Binding-site contacts:
Ligand atom N42 contacts residue ALA127 of chain 1.C at 3.9 Å.
Ligand atom C40 contacts residue IMP1 of chain 1.J at 3.4 Å.
Ligand atom C18 contacts residue PRO28 of chain 1.D at 3.9 Å (hydrophobic).
Ligand atom N4 contacts residue GLU290 of chain 1.C at 3.0 Å (salt-bridge).
Ligand atom C41 contacts residue ALA127 of chain 1.C at 3.8 Å (hydrophobic).
Ligand atom N4 contacts residue ALA127 of chain 1.C at 3.8 Å.
Ligand atom C3 contacts residue MET271 of chain 1.C at 4.0 Å (hydrophobic).
Ligand atom C2 contacts residue TYR319 of chain 1.D at 3.4 Å (hydrophobic).
Ligand atom C9 contacts residue MET271 of chain 1.C at 3.7 Å (hydrophobic).
Ligand atom C25 contacts residue GLY318 of chain 1.D at 3.3 Å.
Ligand atom C4 contacts residue GLU290 of chain 1.C at 3.9 Å.
Ligand atom C14 contacts residue MET271 of chain 1.C at 3.6 Å (hydrophobic).
Ligand atom C2 contacts residue GLU290 of chain 1.C at 4.0 Å.
Ligand atom C1 contacts residue MET271 of chain 1.C at 3.5 Å (hydrophobic).
Ligand atom C12 contacts residue ALA127 of chain 1.C at 4.0 Å (hydrophobic).
Ligand atom C40 contacts residue ALA127 of chain 1.C at 3.9 Å (hydrophobic).
Ligand atom O contacts residue ALA127 of chain 1.C at 3.8 Å.
Ligand atom C10 contacts residue MET271 of chain 1.C at 3.5 Å (hydrophobic).
Ligand atom C25 contacts residue TYR319 of chain 1.D at 3.9 Å (hydrophobic).
Ligand atom C2 contacts residue SER315 of chain 1.D at 3.3 Å.
Ligand atom C4 contacts residue ALA127 of chain 1.C at 3.8 Å (hydrophobic).
Ligand atom C5 contacts residue SER315 of chain 1.D at 3.6 Å.
Ligand atom C11 contacts residue MET271 of chain 1.C at 3.9 Å (hydrophobic).
Ligand atom C11 contacts residue MET265 of chain 1.C at 4.0 Å (hydrophobic).
Ligand atom C41 contacts residue IMP1 of chain 1.J at 3.4 Å.
Ligand atom C18 contacts residue HIS128 of chain 1.C at 4.0 Å.
Ligand atom N3 contacts residue GLY266 of chain 1.C at 3.8 Å.
Ligand atom N1 contacts residue MET271 of chain 1.C at 4.0 Å.
Ligand atom N3 contacts residue MET265 of chain 1.C at 3.5 Å (h-bond).
Ligand atom C26 contacts residue HIS128 of chain 1.C at 3.9 Å.
Ligand atom C6 contacts residue GLY266 of chain 1.C at 3.9 Å.
Ligand atom C26 contacts residue VAL26 of chain 1.D at 4.0 Å (hydrophobic).
Ligand atom C5 contacts residue TYR319 of chain 1.D at 3.6 Å (hydrophobic).
Ligand atom C16 contacts residue PRO28 of chain 1.D at 4.0 Å (hydrophobic).
Ligand atom C26 contacts residue GLY318 of chain 1.D at 3.8 Å.
Ligand atom C13 contacts residue ALA127 of chain 1.C at 3.9 Å (hydrophobic).
Ligand atom C13 contacts residue GLU290 of chain 1.C at 3.8 Å.
Ligand atom C41 contacts residue THR184 of chain 1.C at 4.0 Å.
Ligand atom C17 contacts residue GLU290 of chain 1.C at 3.5 Å.
Ligand atom C25 contacts residue HIS128 of chain 1.C at 3.7 Å.

Sequence of chain 1.C:
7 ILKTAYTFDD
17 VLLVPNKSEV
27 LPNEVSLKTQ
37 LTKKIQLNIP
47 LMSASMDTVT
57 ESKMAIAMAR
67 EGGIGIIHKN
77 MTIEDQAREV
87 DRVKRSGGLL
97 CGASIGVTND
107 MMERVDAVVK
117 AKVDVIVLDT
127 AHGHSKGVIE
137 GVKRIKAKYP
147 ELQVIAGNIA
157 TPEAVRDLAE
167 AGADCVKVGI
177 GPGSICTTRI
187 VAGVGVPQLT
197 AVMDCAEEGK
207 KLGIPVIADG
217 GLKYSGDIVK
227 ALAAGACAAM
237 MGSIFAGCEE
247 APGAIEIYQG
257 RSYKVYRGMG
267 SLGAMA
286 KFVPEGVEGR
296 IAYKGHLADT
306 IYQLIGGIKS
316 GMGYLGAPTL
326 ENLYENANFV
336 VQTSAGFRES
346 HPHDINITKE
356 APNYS

This protein binds this small molecule.
Small molecule (SMILES): O=C(Cn1c(-c2ccccn2)nc2ccccc21)Nc1ccc2ccccc2c1

Sequence of chain 1.D:
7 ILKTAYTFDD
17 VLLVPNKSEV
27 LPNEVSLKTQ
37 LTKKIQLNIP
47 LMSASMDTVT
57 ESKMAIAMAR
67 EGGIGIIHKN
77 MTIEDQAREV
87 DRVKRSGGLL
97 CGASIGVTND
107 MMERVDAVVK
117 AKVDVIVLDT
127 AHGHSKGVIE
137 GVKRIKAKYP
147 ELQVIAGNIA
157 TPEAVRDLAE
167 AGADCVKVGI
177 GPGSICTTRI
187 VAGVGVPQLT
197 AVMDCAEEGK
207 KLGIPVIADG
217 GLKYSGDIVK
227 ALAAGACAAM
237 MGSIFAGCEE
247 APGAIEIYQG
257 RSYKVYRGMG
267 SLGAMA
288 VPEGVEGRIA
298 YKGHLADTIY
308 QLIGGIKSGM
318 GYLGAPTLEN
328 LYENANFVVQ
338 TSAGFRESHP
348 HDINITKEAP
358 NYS